Sequence of chain 1.A:
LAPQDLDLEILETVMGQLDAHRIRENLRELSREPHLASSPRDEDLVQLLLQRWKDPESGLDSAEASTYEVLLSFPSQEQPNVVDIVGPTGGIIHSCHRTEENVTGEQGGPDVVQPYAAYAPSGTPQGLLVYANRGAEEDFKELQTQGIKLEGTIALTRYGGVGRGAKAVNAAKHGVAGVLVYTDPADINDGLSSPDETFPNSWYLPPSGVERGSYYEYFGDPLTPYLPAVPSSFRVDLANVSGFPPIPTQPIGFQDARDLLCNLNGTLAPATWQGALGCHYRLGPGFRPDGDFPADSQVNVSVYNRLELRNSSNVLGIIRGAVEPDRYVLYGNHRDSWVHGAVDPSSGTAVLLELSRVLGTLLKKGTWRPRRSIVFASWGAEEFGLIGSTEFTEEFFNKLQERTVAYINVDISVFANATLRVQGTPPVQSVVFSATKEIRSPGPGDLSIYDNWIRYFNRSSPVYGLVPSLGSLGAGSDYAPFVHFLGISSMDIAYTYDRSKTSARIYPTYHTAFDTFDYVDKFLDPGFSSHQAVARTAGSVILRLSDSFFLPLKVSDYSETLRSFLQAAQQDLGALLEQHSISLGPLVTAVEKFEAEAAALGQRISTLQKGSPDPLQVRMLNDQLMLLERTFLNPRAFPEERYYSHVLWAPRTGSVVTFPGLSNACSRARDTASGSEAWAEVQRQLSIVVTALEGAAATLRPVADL

A protein and the small-molecule ligand that binds it are described below.
Small molecule (SMILES): CC(=O)N[C@H]1[C@H](O[C@H]2[C@H](O)[C@@H](NC(C)=O)CO[C@@H]2CO)O[C@H](CO)[C@@H](O)[C@@H]1O

Binding-site contacts:
Ligand atom O7 contacts residue ARG492 of chain 1.A at 3.5 Å.
Ligand atom C7 contacts residue ILE491 of chain 1.A at 4.0 Å (hydrophobic).
Ligand atom C3 contacts residue ASN495 of chain 1.A at 3.8 Å.
Ligand atom C7 contacts residue LEU503 of chain 1.A at 3.9 Å (hydrophobic).
Ligand atom C8 contacts residue LEU503 of chain 1.A at 3.4 Å (hydrophobic).
Ligand atom O5 contacts residue ILE491 of chain 1.A at 4.1 Å.
Ligand atom C6 contacts residue TYR493 of chain 1.A at 3.4 Å (hydrophobic).
Ligand atom C3 contacts residue SER537 of chain 1.A at 4.2 Å.
Ligand atom O7 contacts residue ASN495 of chain 1.A at 4.1 Å.
Ligand atom O4 contacts residue SER537 of chain 1.A at 3.9 Å.
Ligand atom O3 contacts residue SER537 of chain 1.A at 4.0 Å.
Ligand atom C5 contacts residue ARG492 of chain 1.A at 4.0 Å.
Ligand atom C4 contacts residue ARG492 of chain 1.A at 3.5 Å.
Ligand atom N2 contacts residue ASN495 of chain 1.A at 2.9 Å (h-bond).
Ligand atom C6 contacts residue ARG492 of chain 1.A at 4.0 Å.
Ligand atom O7 contacts residue ILE491 of chain 1.A at 3.5 Å (h-bond).
Ligand atom O5 contacts residue ASN495 of chain 1.A at 2.2 Å (h-bond).
Ligand atom N2 contacts residue ILE491 of chain 1.A at 4.1 Å.
Ligand atom C2 contacts residue ILE491 of chain 1.A at 3.7 Å (hydrophobic).
Ligand atom C4 contacts residue ASN495 of chain 1.A at 4.2 Å.
Ligand atom C5 contacts residue ASN495 of chain 1.A at 3.6 Å.
Ligand atom C2 contacts residue ARG492 of chain 1.A at 3.9 Å.
Ligand atom C2 contacts residue ASN495 of chain 1.A at 2.4 Å.
Ligand atom C1 contacts residue ARG492 of chain 1.A at 4.4 Å.
Ligand atom C7 contacts residue ASN495 of chain 1.A at 3.7 Å.
Ligand atom O3 contacts residue ARG492 of chain 1.A at 4.1 Å.
Ligand atom O5 contacts residue TYR493 of chain 1.A at 3.9 Å.
Ligand atom C1 contacts residue ASN495 of chain 1.A at 1.4 Å.
Ligand atom N2 contacts residue LEU503 of chain 1.A at 4.0 Å.
Ligand atom C1 contacts residue ILE491 of chain 1.A at 3.8 Å (hydrophobic).
Ligand atom O5 contacts residue ARG492 of chain 1.A at 3.8 Å.
Ligand atom C5 contacts residue TYR493 of chain 1.A at 4.3 Å (hydrophobic).
Ligand atom C3 contacts residue ARG492 of chain 1.A at 4.0 Å.
Ligand atom O6 contacts residue TYR493 of chain 1.A at 3.2 Å (h-bond).